Sequence of chain 2.E:
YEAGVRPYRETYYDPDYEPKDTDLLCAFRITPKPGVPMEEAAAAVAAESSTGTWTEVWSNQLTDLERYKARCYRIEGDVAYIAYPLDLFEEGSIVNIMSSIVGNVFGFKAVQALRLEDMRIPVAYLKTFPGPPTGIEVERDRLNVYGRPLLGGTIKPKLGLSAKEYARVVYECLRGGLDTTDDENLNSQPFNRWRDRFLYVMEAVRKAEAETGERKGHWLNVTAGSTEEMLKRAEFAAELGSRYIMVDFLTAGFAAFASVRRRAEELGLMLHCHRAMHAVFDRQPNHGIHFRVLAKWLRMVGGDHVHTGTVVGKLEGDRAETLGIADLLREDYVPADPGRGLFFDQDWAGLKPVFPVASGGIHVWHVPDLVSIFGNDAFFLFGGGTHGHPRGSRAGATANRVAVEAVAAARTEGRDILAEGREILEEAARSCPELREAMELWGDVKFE

Sequence of chain 1.H:
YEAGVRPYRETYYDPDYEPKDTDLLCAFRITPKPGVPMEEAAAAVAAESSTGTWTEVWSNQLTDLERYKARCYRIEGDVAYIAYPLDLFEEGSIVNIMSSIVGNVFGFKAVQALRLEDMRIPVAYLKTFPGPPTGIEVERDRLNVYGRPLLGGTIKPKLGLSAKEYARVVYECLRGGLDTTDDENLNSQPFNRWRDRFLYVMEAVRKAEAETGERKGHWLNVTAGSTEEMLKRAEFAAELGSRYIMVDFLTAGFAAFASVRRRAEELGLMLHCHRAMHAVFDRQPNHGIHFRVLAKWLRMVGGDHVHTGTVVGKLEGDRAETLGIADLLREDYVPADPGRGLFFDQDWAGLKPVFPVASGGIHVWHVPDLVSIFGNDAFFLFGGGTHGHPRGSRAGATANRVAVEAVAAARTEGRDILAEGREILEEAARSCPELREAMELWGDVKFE

Binding-site contacts:
Ligand atom O3 contacts residue HIS280 of chain 1.H at 3.0 Å (h-bond).
Ligand atom O3 contacts residue MG1 of chain 1.X at 2.2 Å.
Ligand atom O2 contacts residue ASP189 of chain 1.H at 3.2 Å (salt-bridge).
Ligand atom O2 contacts residue LYS161 of chain 1.H at 2.9 Å (salt-bridge).
Ligand atom O6 contacts residue ASP189 of chain 1.H at 2.9 Å (salt-bridge).
Ligand atom O2P contacts residue GLY390 of chain 1.H at 2.7 Å (h-bond).
Ligand atom C contacts residue MG1 of chain 1.X at 2.9 Å.
Ligand atom O1P contacts residue LYS320 of chain 1.H at 2.9 Å (salt-bridge).
Ligand atom C contacts residue ASN109 of chain 2.E at 3.5 Å.
Ligand atom O2 contacts residue MG1 of chain 1.X at 2.4 Å.
Ligand atom O6 contacts residue MG1 of chain 1.X at 2.1 Å.
Ligand atom O6P contacts residue SER365 of chain 1.H at 3.3 Å (h-bond).
Ligand atom O4P contacts residue ARG281 of chain 1.H at 3.1 Å (salt-bridge).
Ligand atom O3 contacts residue ASN109 of chain 2.E at 3.4 Å (h-bond).
Ligand atom O6 contacts residue LYS163 of chain 1.H at 2.9 Å (salt-bridge).
Ligand atom O3 contacts residue GLU190 of chain 1.H at 3.0 Å (salt-bridge).
Ligand atom O6 contacts residue ASN109 of chain 2.E at 3.1 Å (h-bond).
Ligand atom O1 contacts residue LYS161 of chain 1.H at 3.1 Å (salt-bridge).
Ligand atom O4 contacts residue GLY366 of chain 1.H at 3.1 Å.
Ligand atom O7 contacts residue LYS320 of chain 1.H at 3.0 Å (salt-bridge).
Ligand atom O3 contacts residue KCX187 of chain 1.H at 2.5 Å (h-bond).
Ligand atom O6 contacts residue GLU190 of chain 1.H at 3.1 Å (salt-bridge).
Ligand atom O2P contacts residue LYS161 of chain 1.H at 3.4 Å.
Ligand atom O1P contacts residue TRP59 of chain 2.E at 3.3 Å.
Ligand atom O5 contacts residue LEU321 of chain 1.H at 3.4 Å.
Ligand atom O4 contacts residue SER365 of chain 1.H at 3.0 Å (h-bond).
Ligand atom O1P contacts residue GLY367 of chain 1.H at 2.9 Å (h-bond).
Ligand atom O6P contacts residue HIS313 of chain 1.H at 2.6 Å (h-bond).
Ligand atom C contacts residue LYS161 of chain 1.H at 3.5 Å.
Ligand atom O5P contacts residue ARG281 of chain 1.H at 2.7 Å (salt-bridge).
Ligand atom C2 contacts residue MG1 of chain 1.X at 2.9 Å.
Ligand atom O2P contacts residue THR58 of chain 2.E at 2.6 Å (h-bond).
Ligand atom O2 contacts residue THR159 of chain 1.H at 2.9 Å (h-bond).
Ligand atom C3 contacts residue KCX187 of chain 1.H at 3.0 Å.
Ligand atom O6 contacts residue LYS161 of chain 1.H at 3.4 Å (salt-bridge).
Ligand atom C3 contacts residue MG1 of chain 1.X at 3.0 Å.
Ligand atom O1P contacts residue GLY366 of chain 1.H at 3.5 Å.
Ligand atom O7 contacts residue GLU53 of chain 2.E at 3.5 Å (salt-bridge).
Ligand atom O2 contacts residue KCX187 of chain 1.H at 3.3 Å (h-bond).
Ligand atom O3P contacts residue GLY389 of chain 1.H at 2.9 Å (h-bond).

A small-molecule ligand and the protein it binds are described below.
Small molecule (SMILES): O=C(O)[C@@](O)(COP(=O)(O)O)[C@H](O)[C@H](O)COP(=O)(O)O